Binding-site contacts:
Ligand atom O7 contacts residue ASN281 of chain 1.D at 3.3 Å (h-bond).
Ligand atom C1 contacts residue ASN281 of chain 1.D at 1.5 Å.
Ligand atom O5 contacts residue ASN281 of chain 1.D at 2.4 Å (h-bond).
Ligand atom C5 contacts residue THR283 of chain 1.D at 3.5 Å.
Ligand atom C4 contacts residue ASN281 of chain 1.D at 4.3 Å.
Ligand atom O5 contacts residue THR283 of chain 1.D at 3.3 Å (h-bond).
Ligand atom N2 contacts residue ASN281 of chain 1.D at 3.0 Å (h-bond).
Ligand atom C2 contacts residue ASN281 of chain 1.D at 2.5 Å.
Ligand atom C7 contacts residue ASN281 of chain 1.D at 3.3 Å.
Ligand atom C8 contacts residue ASN281 of chain 1.D at 4.4 Å.
Ligand atom C5 contacts residue ASN281 of chain 1.D at 3.7 Å.
Ligand atom O5 contacts residue ASN284 of chain 1.D at 4.2 Å.
Ligand atom C6 contacts residue THR283 of chain 1.D at 3.8 Å.
Ligand atom C3 contacts residue ASN281 of chain 1.D at 3.9 Å.
Ligand atom O6 contacts residue THR283 of chain 1.D at 4.4 Å.
Ligand atom O6 contacts residue ASN284 of chain 1.D at 4.5 Å.
Ligand atom C1 contacts residue THR283 of chain 1.D at 3.6 Å.

Sequence of chain 1.D:
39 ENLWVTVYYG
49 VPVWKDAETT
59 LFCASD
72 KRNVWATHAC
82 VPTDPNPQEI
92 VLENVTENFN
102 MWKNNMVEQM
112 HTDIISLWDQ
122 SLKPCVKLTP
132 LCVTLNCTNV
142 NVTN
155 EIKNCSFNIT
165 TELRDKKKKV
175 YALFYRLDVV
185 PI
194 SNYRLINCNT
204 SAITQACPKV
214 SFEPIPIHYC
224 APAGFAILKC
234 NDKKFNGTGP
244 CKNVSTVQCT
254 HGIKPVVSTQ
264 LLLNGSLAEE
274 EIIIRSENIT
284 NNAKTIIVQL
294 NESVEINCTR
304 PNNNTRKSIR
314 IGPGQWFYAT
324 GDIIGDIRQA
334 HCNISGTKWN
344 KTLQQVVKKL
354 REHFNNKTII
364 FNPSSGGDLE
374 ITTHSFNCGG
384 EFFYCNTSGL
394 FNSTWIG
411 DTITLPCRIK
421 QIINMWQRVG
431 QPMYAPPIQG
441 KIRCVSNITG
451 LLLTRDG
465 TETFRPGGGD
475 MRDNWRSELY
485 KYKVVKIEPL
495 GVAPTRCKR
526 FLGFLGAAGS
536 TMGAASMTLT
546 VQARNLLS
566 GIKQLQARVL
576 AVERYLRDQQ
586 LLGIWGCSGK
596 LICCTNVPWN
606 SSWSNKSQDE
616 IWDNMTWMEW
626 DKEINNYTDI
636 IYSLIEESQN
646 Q

The small molecule below binds the protein below.
Small molecule (SMILES): CC(=O)N[C@H]1[C@H](O[C@H]2[C@H](O)[C@@H](NC(C)=O)CO[C@@H]2CO)O[C@H](CO)[C@@H](O)[C@@H]1O